This protein binds this small molecule.
Small molecule (SMILES): Cc1cc(CCCCCCCOc2ccc(C3=N[C@@H](C)CO3)cc2)on1

Binding-site contacts:
Ligand atom C1C contacts residue TYR152 of chain 10.A at 4.0 Å (hydrophobic).
Ligand atom C4C contacts residue TYR152 of chain 10.A at 3.8 Å (hydrophobic).
Ligand atom C4C contacts residue ILE104 of chain 10.A at 3.9 Å (hydrophobic).
Ligand atom C2C contacts residue VAL188 of chain 10.A at 3.2 Å (hydrophobic).
Ligand atom C31 contacts residue SER175 of chain 10.A at 3.6 Å.
Ligand atom C4 contacts residue PHE186 of chain 10.A at 3.6 Å (hydrophobic).
Ligand atom C7C contacts residue VAL191 of chain 10.A at 4.0 Å (hydrophobic).
Ligand atom N2 contacts residue PHE186 of chain 10.A at 3.7 Å.
Ligand atom C3C contacts residue VAL188 of chain 10.A at 3.3 Å (hydrophobic).
Ligand atom O1B contacts residue ILE104 of chain 10.A at 3.9 Å.
Ligand atom C7C contacts residue TYR197 of chain 10.A at 3.8 Å (hydrophobic).
Ligand atom C31 contacts residue PRO174 of chain 10.A at 3.4 Å (hydrophobic).
Ligand atom C3C contacts residue TYR128 of chain 10.A at 3.9 Å (hydrophobic).
Ligand atom C5 contacts residue PHE186 of chain 10.A at 3.5 Å (hydrophobic).
Ligand atom O1 contacts residue ALA24 of chain 10.C at 3.6 Å.
Ligand atom C3 contacts residue PRO174 of chain 10.A at 3.8 Å (hydrophobic).
Ligand atom C5C contacts residue TYR128 of chain 10.A at 3.5 Å (hydrophobic).
Ligand atom C4A contacts residue ASN198 of chain 10.A at 3.9 Å.
Ligand atom C3 contacts residue PHE186 of chain 10.A at 3.8 Å (hydrophobic).
Ligand atom N2 contacts residue PRO174 of chain 10.A at 3.9 Å.
Ligand atom O1 contacts residue PHE186 of chain 10.A at 3.5 Å.
Ligand atom C5C contacts residue ILE104 of chain 10.A at 3.8 Å (hydrophobic).
Ligand atom C5 contacts residue TYR152 of chain 10.A at 3.8 Å (hydrophobic).
Ligand atom C5B contacts residue TYR197 of chain 10.A at 3.8 Å (hydrophobic).
Ligand atom C6B contacts residue TYR197 of chain 10.A at 3.7 Å (hydrophobic).
Ligand atom O1B contacts residue TYR128 of chain 10.A at 3.9 Å.
Ligand atom C6C contacts residue VAL191 of chain 10.A at 3.2 Å (hydrophobic).
Ligand atom C4B contacts residue LEU106 of chain 10.A at 4.0 Å (hydrophobic).
Ligand atom C31 contacts residue VAL176 of chain 10.A at 3.3 Å (hydrophobic).
Ligand atom C31 contacts residue ALA150 of chain 10.A at 3.1 Å (hydrophobic).
Ligand atom C2C contacts residue TYR152 of chain 10.A at 4.0 Å (hydrophobic).
Ligand atom CM1 contacts residue SER107 of chain 10.A at 3.9 Å.
Ligand atom C5B contacts residue LEU106 of chain 10.A at 3.8 Å (hydrophobic).
Ligand atom C6B contacts residue LEU106 of chain 10.A at 4.0 Å (hydrophobic).
Ligand atom C4 contacts residue TYR152 of chain 10.A at 3.9 Å (hydrophobic).
Ligand atom N2 contacts residue ALA24 of chain 10.C at 3.4 Å.
Ligand atom O1 contacts residue VAL188 of chain 10.A at 3.8 Å.
Ligand atom C7C contacts residue TYR128 of chain 10.A at 3.6 Å (hydrophobic).
Ligand atom C4 contacts residue MET224 of chain 10.A at 3.8 Å (hydrophobic).
Ligand atom O1 contacts residue TYR152 of chain 10.A at 3.9 Å.

Sequence of chain 10.A:
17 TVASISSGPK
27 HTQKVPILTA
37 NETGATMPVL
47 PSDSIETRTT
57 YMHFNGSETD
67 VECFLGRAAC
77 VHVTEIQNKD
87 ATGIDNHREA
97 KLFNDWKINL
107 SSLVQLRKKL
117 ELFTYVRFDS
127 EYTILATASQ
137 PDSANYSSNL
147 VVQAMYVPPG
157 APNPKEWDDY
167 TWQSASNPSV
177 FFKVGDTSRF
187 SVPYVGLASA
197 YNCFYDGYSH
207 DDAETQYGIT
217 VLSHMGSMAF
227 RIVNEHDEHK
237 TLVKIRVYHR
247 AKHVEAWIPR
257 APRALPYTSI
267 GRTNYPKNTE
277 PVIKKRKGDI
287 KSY

Sequence of chain 10.C:
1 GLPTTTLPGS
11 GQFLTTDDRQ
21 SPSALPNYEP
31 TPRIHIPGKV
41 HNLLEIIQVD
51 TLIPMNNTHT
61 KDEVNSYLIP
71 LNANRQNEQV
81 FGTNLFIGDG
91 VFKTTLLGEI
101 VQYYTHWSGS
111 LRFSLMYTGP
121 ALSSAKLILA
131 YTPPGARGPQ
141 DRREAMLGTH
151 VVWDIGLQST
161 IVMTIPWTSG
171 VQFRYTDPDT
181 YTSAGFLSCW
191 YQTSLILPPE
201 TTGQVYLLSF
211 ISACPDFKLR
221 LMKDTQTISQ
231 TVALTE